Sequence of chain 1.B:
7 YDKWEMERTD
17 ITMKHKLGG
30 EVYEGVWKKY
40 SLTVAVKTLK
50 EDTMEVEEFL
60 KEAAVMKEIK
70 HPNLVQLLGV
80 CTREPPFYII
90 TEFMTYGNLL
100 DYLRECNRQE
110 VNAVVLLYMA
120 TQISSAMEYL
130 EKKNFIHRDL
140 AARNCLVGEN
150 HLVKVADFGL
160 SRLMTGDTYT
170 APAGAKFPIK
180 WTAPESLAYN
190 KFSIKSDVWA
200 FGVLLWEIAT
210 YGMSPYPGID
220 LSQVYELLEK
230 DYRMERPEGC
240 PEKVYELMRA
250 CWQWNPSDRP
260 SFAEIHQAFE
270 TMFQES

The protein below binds the small molecule below.
Small molecule (SMILES): CC[C@H](C)[C@H](NC(=O)[C@H](C)NC(=O)[C@H](C)N)C(=O)N[C@@H](Cc1ccccc1)C(=O)NCC(=O)N[C@@H](C)C(=O)N[C@H](C=O)Cc1ccccc1

Binding-site contacts:
Ligand atom CA contacts residue PHE176 of chain 1.B at 3.9 Å (hydrophobic).
Ligand atom CD2 contacts residue LEU186 of chain 1.B at 3.9 Å (hydrophobic).
Ligand atom CA contacts residue PRO177 of chain 1.B at 3.9 Å (hydrophobic).
Ligand atom CG2 contacts residue PRO177 of chain 1.B at 3.4 Å (hydrophobic).
Ligand atom CD1 contacts residue ARG142 of chain 1.B at 3.9 Å.
Ligand atom N contacts residue PRO177 of chain 1.B at 4.2 Å.
Ligand atom N contacts residue PHE176 of chain 1.B at 4.2 Å.
Ligand atom O contacts residue LEU220 of chain 1.B at 3.6 Å.
Ligand atom N contacts residue LYS175 of chain 1.B at 3.8 Å.
Ligand atom CD2 contacts residue ALA187 of chain 1.B at 3.7 Å (hydrophobic).
Ligand atom O contacts residue PRO177 of chain 1.B at 3.2 Å.
Ligand atom CE2 contacts residue TYR224 of chain 1.B at 4.3 Å (hydrophobic).
Ligand atom CZ contacts residue TYR224 of chain 1.B at 3.3 Å (hydrophobic).
Ligand atom O contacts residue LEU220 of chain 1.B at 4.0 Å.
Ligand atom CB contacts residue LEU186 of chain 1.B at 3.8 Å (hydrophobic).
Ligand atom CA contacts residue LYS175 of chain 1.B at 3.9 Å.
Ligand atom CG2 contacts residue ARG142 of chain 1.B at 4.0 Å.
Ligand atom C contacts residue PHE176 of chain 1.B at 3.8 Å (hydrophobic).
Ligand atom O contacts residue LEU220 of chain 1.B at 3.4 Å.
Ligand atom CG contacts residue LEU186 of chain 1.B at 4.0 Å (hydrophobic).
Ligand atom C contacts residue PHE176 of chain 1.B at 3.4 Å (hydrophobic).
Ligand atom CA contacts residue PHE176 of chain 1.B at 3.1 Å (hydrophobic).
Ligand atom O contacts residue PHE176 of chain 1.B at 3.8 Å.
Ligand atom C contacts residue LYS175 of chain 1.B at 3.5 Å.
Ligand atom O contacts residue ALA174 of chain 1.B at 4.3 Å.
Ligand atom C contacts residue LEU220 of chain 1.B at 4.2 Å (hydrophobic).
Ligand atom O contacts residue PHE176 of chain 1.B at 2.6 Å (h-bond).
Ligand atom C contacts residue LEU220 of chain 1.B at 4.2 Å (hydrophobic).
Ligand atom N contacts residue PHE176 of chain 1.B at 2.8 Å (h-bond).
Ligand atom CE2 contacts residue PRO177 of chain 1.B at 4.0 Å (hydrophobic).
Ligand atom CB contacts residue PHE176 of chain 1.B at 3.8 Å (hydrophobic).
Ligand atom CB contacts residue LEU220 of chain 1.B at 4.3 Å (hydrophobic).
Ligand atom CE1 contacts residue TYR224 of chain 1.B at 3.3 Å (hydrophobic).
Ligand atom CD2 contacts residue PRO177 of chain 1.B at 3.8 Å (hydrophobic).
Ligand atom CE2 contacts residue ALA187 of chain 1.B at 3.8 Å (hydrophobic).
Ligand atom CG2 contacts residue TRP180 of chain 1.B at 3.4 Å (hydrophobic).
Ligand atom O contacts residue LYS175 of chain 1.B at 2.9 Å.
Ligand atom O contacts residue ILE178 of chain 1.B at 3.2 Å (h-bond).
Ligand atom N contacts residue LYS175 of chain 1.B at 4.2 Å.
Ligand atom C contacts residue PRO177 of chain 1.B at 3.9 Å (hydrophobic).